Sequence of chain 1.I:
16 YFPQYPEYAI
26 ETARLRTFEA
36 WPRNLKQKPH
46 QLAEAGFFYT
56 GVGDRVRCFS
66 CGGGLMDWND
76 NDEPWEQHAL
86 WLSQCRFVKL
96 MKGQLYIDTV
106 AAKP

A small-molecule ligand and the protein it binds are described below.
Small molecule (SMILES): CC[C@H](C)[C@H](NC(=O)[C@H](Cc1ccccc1)NC(=O)[C@@H]1CCCN1C(=O)[C@@H]1CCCN1)C(=O)N[C@@H](CO)C(=O)N[C@@H](CC(C)C)C(=O)N[C@H](C=O)CC(N)=O

Binding-site contacts:
Ligand atom CD2 contacts residue TRP86 of chain 1.I at 3.1 Å (hydrophobic).
Ligand atom CB contacts residue LEU70 of chain 1.I at 3.4 Å (hydrophobic).
Ligand atom CZ contacts residue ARG62 of chain 1.I at 3.7 Å.
Ligand atom CD2 contacts residue LEU70 of chain 1.I at 3.6 Å (hydrophobic).
Ligand atom C contacts residue MET71 of chain 1.I at 3.6 Å (hydrophobic).
Ligand atom OG contacts residue ASP72 of chain 1.I at 2.7 Å (salt-bridge).
Ligand atom CZ contacts residue THR55 of chain 1.I at 3.6 Å.
Ligand atom CA contacts residue MET71 of chain 1.I at 3.6 Å (hydrophobic).
Ligand atom O contacts residue ASN74 of chain 1.I at 3.5 Å (h-bond).
Ligand atom CD1 contacts residue ARG62 of chain 1.I at 3.4 Å.
Ligand atom CD1 contacts residue ASP77 of chain 1.I at 3.5 Å.
Ligand atom CB contacts residue ASP72 of chain 1.I at 3.6 Å.
Ligand atom CB contacts residue MET71 of chain 1.I at 3.7 Å (hydrophobic).
Ligand atom CB contacts residue ASP77 of chain 1.I at 3.4 Å.
Ligand atom CG2 contacts residue TRP86 of chain 1.I at 3.3 Å (hydrophobic).
Ligand atom CA contacts residue GLY69 of chain 1.I at 3.0 Å.
Ligand atom CB contacts residue ASN74 of chain 1.I at 3.0 Å.
Ligand atom CD2 contacts residue GLY69 of chain 1.I at 3.5 Å.
Ligand atom CD2 contacts residue LEU70 of chain 1.I at 3.3 Å (hydrophobic).
Ligand atom CA contacts residue MET71 of chain 1.I at 3.8 Å (hydrophobic).
Ligand atom ND2 contacts residue ASN74 of chain 1.I at 3.2 Å (h-bond).
Ligand atom O contacts residue MET71 of chain 1.I at 3.7 Å.
Ligand atom O contacts residue ARG62 of chain 1.I at 2.6 Å (salt-bridge).
Ligand atom CD1 contacts residue LEU87 of chain 1.I at 3.6 Å (hydrophobic).
Ligand atom CD2 contacts residue GLN82 of chain 1.I at 3.3 Å.
Ligand atom CB contacts residue ASP72 of chain 1.I at 3.7 Å.
Ligand atom O contacts residue LEU70 of chain 1.I at 3.2 Å.
Ligand atom N contacts residue GLY69 of chain 1.I at 2.7 Å (h-bond).
Ligand atom CG contacts residue ASN74 of chain 1.I at 2.8 Å.
Ligand atom CE1 contacts residue ARG62 of chain 1.I at 3.1 Å.
Ligand atom CE2 contacts residue ARG60 of chain 1.I at 3.3 Å.
Ligand atom CG contacts residue GLY67 of chain 1.I at 3.6 Å.
Ligand atom CB contacts residue MET71 of chain 1.I at 3.5 Å (hydrophobic).
Ligand atom N contacts residue MET71 of chain 1.I at 2.8 Å (h-bond).
Ligand atom OD1 contacts residue ASN74 of chain 1.I at 3.1 Å (h-bond).
Ligand atom CG contacts residue MET71 of chain 1.I at 3.3 Å (hydrophobic).
Ligand atom CD1 contacts residue TRP73 of chain 1.I at 3.2 Å (hydrophobic).
Ligand atom CD2 contacts residue VAL61 of chain 1.I at 3.6 Å (hydrophobic).
Ligand atom CE2 contacts residue VAL61 of chain 1.I at 3.0 Å (hydrophobic).
Ligand atom C contacts residue GLY69 of chain 1.I at 3.3 Å.